Binding-site contacts:
Ligand atom F38 contacts residue GLY180 of chain 1.A at 3.7 Å.
Ligand atom C05 contacts residue ASP178 of chain 1.A at 3.4 Å.
Ligand atom N13 contacts residue LEU167 of chain 1.A at 3.7 Å.
Ligand atom C22 contacts residue MET113 of chain 1.A at 3.4 Å (hydrophobic).
Ligand atom C08 contacts residue ASP178 of chain 1.A at 3.4 Å.
Ligand atom F37 contacts residue LYS66 of chain 1.A at 3.0 Å.
Ligand atom C01 contacts residue GLY45 of chain 1.A at 3.5 Å.
Ligand atom C26 contacts residue LEU116 of chain 1.A at 3.2 Å (hydrophobic).
Ligand atom N25 contacts residue LEU116 of chain 1.A at 3.0 Å (h-bond).
Ligand atom N13 contacts residue ASN165 of chain 1.A at 3.5 Å.
Ligand atom F37 contacts residue GLY180 of chain 1.A at 3.4 Å.
Ligand atom F40 contacts residue PHE44 of chain 1.A at 3.5 Å.
Ligand atom C01 contacts residue GLY40 of chain 1.A at 3.6 Å.
Ligand atom C28 contacts residue GLY45 of chain 1.A at 3.6 Å.
Ligand atom C12 contacts residue ASN165 of chain 1.A at 3.5 Å.
Ligand atom C24 contacts residue ALA64 of chain 1.A at 3.4 Å (hydrophobic).
Ligand atom N23 contacts residue GLU114 of chain 1.A at 2.7 Å (salt-bridge).
Ligand atom C20 contacts residue LEU167 of chain 1.A at 3.4 Å (hydrophobic).
Ligand atom C24 contacts residue LEU167 of chain 1.A at 3.6 Å (hydrophobic).
Ligand atom N13 contacts residue GLY177 of chain 1.A at 3.5 Å.
Ligand atom F39 contacts residue PHE44 of chain 1.A at 3.3 Å.
Ligand atom C12 contacts residue ARG164 of chain 1.A at 3.2 Å.
Ligand atom C26 contacts residue TYR115 of chain 1.A at 3.5 Å (hydrophobic).
Ligand atom O29 contacts residue PHE44 of chain 1.A at 3.2 Å (h-bond).
Ligand atom C21 contacts residue LEU167 of chain 1.A at 3.6 Å (hydrophobic).
Ligand atom N23 contacts residue ALA64 of chain 1.A at 3.2 Å.
Ligand atom N23 contacts residue VAL95 of chain 1.A at 3.7 Å.
Ligand atom F40 contacts residue GLY45 of chain 1.A at 3.1 Å.
Ligand atom C02 contacts residue GLY42 of chain 1.A at 3.6 Å.
Ligand atom C11 contacts residue ASN165 of chain 1.A at 3.6 Å.
Ligand atom O29 contacts residue ASN43 of chain 1.A at 3.3 Å (h-bond).
Ligand atom F40 contacts residue LYS66 of chain 1.A at 3.6 Å.
Ligand atom N25 contacts residue TYR115 of chain 1.A at 3.5 Å.
Ligand atom C11 contacts residue ARG164 of chain 1.A at 3.0 Å.
Ligand atom F39 contacts residue LEU68 of chain 1.A at 3.4 Å.
Ligand atom O29 contacts residue GLY45 of chain 1.A at 3.4 Å (h-bond).
Ligand atom O29 contacts residue GLY42 of chain 1.A at 3.1 Å.
Ligand atom C24 contacts residue GLU114 of chain 1.A at 3.6 Å.
Ligand atom C22 contacts residue ALA64 of chain 1.A at 3.7 Å (hydrophobic).
Ligand atom F37 contacts residue GLU82 of chain 1.A at 3.2 Å.

Sequence of chain 1.A:
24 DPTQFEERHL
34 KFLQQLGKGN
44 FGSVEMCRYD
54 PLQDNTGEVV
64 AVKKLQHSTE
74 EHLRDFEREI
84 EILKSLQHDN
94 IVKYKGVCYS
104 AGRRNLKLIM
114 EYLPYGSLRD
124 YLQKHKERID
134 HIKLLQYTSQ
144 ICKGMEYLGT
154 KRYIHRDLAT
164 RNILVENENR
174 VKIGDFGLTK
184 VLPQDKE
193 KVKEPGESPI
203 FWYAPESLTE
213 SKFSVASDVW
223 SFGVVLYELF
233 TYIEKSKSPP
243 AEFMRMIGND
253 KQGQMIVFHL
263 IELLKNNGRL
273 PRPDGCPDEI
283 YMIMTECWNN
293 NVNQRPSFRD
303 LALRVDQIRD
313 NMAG

The small molecule below binds the protein below.
Small molecule (SMILES): N#CCC1(n2cc(-c3ncnc4[nH]ccc34)cn2)CN(C2CCN(C(=O)c3ccnc(C(F)(F)F)c3F)CC2)C1